Sequence of chain 10.A:
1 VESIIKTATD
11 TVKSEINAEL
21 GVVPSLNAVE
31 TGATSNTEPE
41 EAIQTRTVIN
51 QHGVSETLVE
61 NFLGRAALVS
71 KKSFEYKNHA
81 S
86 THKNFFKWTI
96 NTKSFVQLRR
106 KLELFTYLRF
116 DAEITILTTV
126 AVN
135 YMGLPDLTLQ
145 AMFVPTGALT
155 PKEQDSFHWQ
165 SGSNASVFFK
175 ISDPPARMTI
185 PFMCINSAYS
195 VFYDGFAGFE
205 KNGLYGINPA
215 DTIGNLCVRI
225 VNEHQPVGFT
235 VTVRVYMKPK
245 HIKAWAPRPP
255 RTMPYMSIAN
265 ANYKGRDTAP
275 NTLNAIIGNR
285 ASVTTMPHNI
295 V

This small molecule binds to this protein.
Small molecule (SMILES): CC(=O)N[C@H]1[C@H]([C@H](O)[C@H](O)CO)O[C@@](OC[C@H]2O[C@@H](O[C@H]3[C@H](O)[C@@H](O)[C@H](O)O[C@@H]3CO)[C@H](O)[C@@H](O)[C@H]2O)(C(=O)O)C[C@@H]1O

Sequence of chain 10.C:
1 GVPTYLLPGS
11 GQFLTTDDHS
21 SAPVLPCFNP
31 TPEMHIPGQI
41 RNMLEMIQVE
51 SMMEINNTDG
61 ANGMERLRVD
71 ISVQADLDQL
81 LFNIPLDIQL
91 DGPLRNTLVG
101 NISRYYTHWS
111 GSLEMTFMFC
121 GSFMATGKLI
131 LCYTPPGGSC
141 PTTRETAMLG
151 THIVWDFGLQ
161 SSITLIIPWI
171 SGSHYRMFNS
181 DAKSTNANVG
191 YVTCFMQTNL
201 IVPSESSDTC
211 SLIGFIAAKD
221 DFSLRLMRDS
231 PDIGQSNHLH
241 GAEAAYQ

Binding-site contacts:
Ligand atom C4 contacts residue ARG104 of chain 10.C at 3.9 Å.
Ligand atom N5 contacts residue ASP232 of chain 10.C at 4.1 Å.
Ligand atom C3 contacts residue PRO274 of chain 10.A at 3.8 Å (hydrophobic).
Ligand atom O6 contacts residue PRO274 of chain 10.A at 3.7 Å.
Ligand atom C3 contacts residue ASP232 of chain 10.C at 4.0 Å.
Ligand atom C3 contacts residue ARG95 of chain 10.C at 3.9 Å.
Ligand atom C5 contacts residue PRO274 of chain 10.A at 4.0 Å (hydrophobic).
Ligand atom C3 contacts residue ARG104 of chain 10.C at 3.8 Å.
Ligand atom O3 contacts residue GLY282 of chain 10.A at 3.4 Å.
Ligand atom O7 contacts residue PRO274 of chain 10.A at 3.4 Å.
Ligand atom O3 contacts residue PRO274 of chain 10.A at 3.8 Å.
Ligand atom O4 contacts residue ASP232 of chain 10.C at 2.7 Å (salt-bridge).
Ligand atom O10 contacts residue ASN275 of chain 10.A at 2.9 Å (h-bond).
Ligand atom N5 contacts residue ASN275 of chain 10.A at 3.6 Å (h-bond).
Ligand atom O4 contacts residue ARG95 of chain 10.C at 3.6 Å (salt-bridge).
Ligand atom C3 contacts residue PRO274 of chain 10.A at 4.1 Å (hydrophobic).
Ligand atom O1B contacts residue ARG104 of chain 10.C at 2.8 Å (salt-bridge).
Ligand atom C4 contacts residue ASP91 of chain 10.C at 3.2 Å.
Ligand atom O4 contacts residue ASN275 of chain 10.A at 3.0 Å (h-bond).
Ligand atom C11 contacts residue ILE233 of chain 10.C at 3.8 Å (hydrophobic).
Ligand atom C4 contacts residue ASP232 of chain 10.C at 3.5 Å.
Ligand atom O10 contacts residue ARG270 of chain 10.A at 3.3 Å.
Ligand atom C5 contacts residue ASN275 of chain 10.A at 3.6 Å.
Ligand atom O7 contacts residue ARG270 of chain 10.A at 3.8 Å.
Ligand atom C1 contacts residue ARG104 of chain 10.C at 3.6 Å.
Ligand atom C10 contacts residue ASN275 of chain 10.A at 3.3 Å.
Ligand atom C4 contacts residue PRO274 of chain 10.A at 4.0 Å (hydrophobic).
Ligand atom C11 contacts residue ASP232 of chain 10.C at 3.8 Å.
Ligand atom N5 contacts residue PRO231 of chain 10.C at 2.9 Å (h-bond).
Ligand atom C11 contacts residue PRO231 of chain 10.C at 3.7 Å (hydrophobic).
Ligand atom C5 contacts residue PRO231 of chain 10.C at 3.7 Å (hydrophobic).
Ligand atom O6 contacts residue ASP91 of chain 10.C at 3.1 Å.
Ligand atom C4 contacts residue PRO231 of chain 10.C at 3.5 Å (hydrophobic).
Ligand atom C10 contacts residue PRO231 of chain 10.C at 3.8 Å (hydrophobic).
Ligand atom C11 contacts residue GLY234 of chain 10.C at 3.8 Å.
Ligand atom C4 contacts residue ASN275 of chain 10.A at 3.8 Å.
Ligand atom O3 contacts residue ASP91 of chain 10.C at 4.0 Å.
Ligand atom O4 contacts residue PRO231 of chain 10.C at 3.8 Å.
Ligand atom O4 contacts residue ASP91 of chain 10.C at 2.7 Å (salt-bridge).
Ligand atom C6 contacts residue ASP91 of chain 10.C at 3.8 Å.